This protein binds this small molecule.
Small molecule (SMILES): CC(=O)N[C@H]1[C@H](O[C@H]2[C@H](O)[C@@H](NC(C)=O)CO[C@@H]2CO)O[C@H](CO)[C@@H](O[C@@H]2O[C@H](CO)[C@@H](O)[C@H](O)[C@@H]2O)[C@@H]1O

Binding-site contacts:
Ligand atom C8 contacts residue ASN279 of chain 3.A at 4.4 Å.
Ligand atom C2 contacts residue ASN279 of chain 3.A at 2.5 Å.
Ligand atom O7 contacts residue ASN279 of chain 3.A at 3.0 Å (h-bond).
Ligand atom C8 contacts residue GLU69 of chain 3.B at 3.5 Å.
Ligand atom C3 contacts residue VAL291 of chain 3.A at 4.2 Å (hydrophobic).
Ligand atom C5 contacts residue ASN279 of chain 3.A at 3.6 Å.
Ligand atom C1 contacts residue ASN292 of chain 3.A at 4.1 Å.
Ligand atom C8 contacts residue SER39 of chain 3.A at 3.5 Å.
Ligand atom O5 contacts residue VAL291 of chain 3.A at 4.4 Å.
Ligand atom N2 contacts residue ASN279 of chain 3.A at 2.9 Å (h-bond).
Ligand atom C7 contacts residue ASN279 of chain 3.A at 3.1 Å.
Ligand atom C2 contacts residue VAL291 of chain 3.A at 4.0 Å (hydrophobic).
Ligand atom O5 contacts residue ASN279 of chain 3.A at 2.3 Å (h-bond).
Ligand atom C1 contacts residue ASN279 of chain 3.A at 1.4 Å.
Ligand atom C6 contacts residue GLU69 of chain 3.B at 4.4 Å.
Ligand atom C8 contacts residue VAL291 of chain 3.A at 4.2 Å (hydrophobic).
Ligand atom C1 contacts residue VAL291 of chain 3.A at 3.5 Å (hydrophobic).
Ligand atom O5 contacts residue ASN292 of chain 3.A at 3.8 Å.
Ligand atom C4 contacts residue ASN279 of chain 3.A at 4.2 Å.
Ligand atom C6 contacts residue ASN292 of chain 3.A at 3.9 Å.
Ligand atom C5 contacts residue VAL291 of chain 3.A at 4.4 Å (hydrophobic).
Ligand atom C7 contacts residue VAL291 of chain 3.A at 4.3 Å (hydrophobic).
Ligand atom C3 contacts residue ASN279 of chain 3.A at 3.8 Å.
Ligand atom C8 contacts residue LYS293 of chain 3.A at 3.6 Å.
Ligand atom C5 contacts residue ASN292 of chain 3.A at 3.8 Å.
Ligand atom N2 contacts residue VAL291 of chain 3.A at 3.7 Å.

Sequence of chain 3.B:
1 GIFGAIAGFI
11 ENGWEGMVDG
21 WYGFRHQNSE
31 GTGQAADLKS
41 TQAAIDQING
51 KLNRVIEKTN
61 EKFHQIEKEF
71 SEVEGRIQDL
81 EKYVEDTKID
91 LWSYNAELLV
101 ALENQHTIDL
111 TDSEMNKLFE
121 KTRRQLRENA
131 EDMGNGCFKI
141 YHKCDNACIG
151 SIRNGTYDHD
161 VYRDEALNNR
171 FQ

Sequence of chain 3.A:
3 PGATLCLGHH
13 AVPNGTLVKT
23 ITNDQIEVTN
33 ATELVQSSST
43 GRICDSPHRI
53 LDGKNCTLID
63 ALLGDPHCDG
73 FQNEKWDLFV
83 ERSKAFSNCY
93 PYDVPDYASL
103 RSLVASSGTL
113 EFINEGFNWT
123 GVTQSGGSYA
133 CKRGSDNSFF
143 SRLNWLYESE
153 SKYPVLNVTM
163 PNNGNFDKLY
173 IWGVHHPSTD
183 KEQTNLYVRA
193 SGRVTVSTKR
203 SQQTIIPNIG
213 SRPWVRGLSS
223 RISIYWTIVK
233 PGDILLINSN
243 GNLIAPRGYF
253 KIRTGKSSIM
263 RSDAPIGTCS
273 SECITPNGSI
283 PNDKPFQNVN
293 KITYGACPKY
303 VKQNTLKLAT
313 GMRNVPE